Binding-site contacts:
Ligand atom C4 contacts residue ILE108 of chain 1.A at 3.0 Å (hydrophobic).
Ligand atom C3 contacts residue HEM1 of chain 1.B at 3.7 Å.
Ligand atom C3 contacts residue VAL69 of chain 1.A at 3.9 Å (hydrophobic).
Ligand atom C1 contacts residue HEM1 of chain 1.B at 3.1 Å.
Ligand atom O contacts residue VAL69 of chain 1.A at 3.5 Å.
Ligand atom O contacts residue HEM1 of chain 1.B at 2.8 Å (h-bond).
Ligand atom C6 contacts residue HIS65 of chain 1.A at 4.2 Å.
Ligand atom N contacts residue HIS94 of chain 1.A at 4.3 Å.
Ligand atom C4 contacts residue HEM1 of chain 1.B at 4.3 Å.
Ligand atom C6 contacts residue HEM1 of chain 1.B at 3.8 Å.
Ligand atom C4 contacts residue LEU30 of chain 1.A at 2.9 Å (hydrophobic).
Ligand atom C2 contacts residue LEU30 of chain 1.A at 4.4 Å (hydrophobic).
Ligand atom C3 contacts residue LEU33 of chain 1.A at 4.4 Å (hydrophobic).
Ligand atom C6 contacts residue PHE44 of chain 1.A at 3.0 Å (hydrophobic).
Ligand atom O contacts residue HIS65 of chain 1.A at 2.2 Å (h-bond).
Ligand atom C6 contacts residue VAL69 of chain 1.A at 4.2 Å (hydrophobic).
Ligand atom N contacts residue VAL69 of chain 1.A at 3.4 Å.
Ligand atom O contacts residue PHE44 of chain 1.A at 3.8 Å.
Ligand atom C5 contacts residue LEU30 of chain 1.A at 2.8 Å (hydrophobic).
Ligand atom N contacts residue PHE44 of chain 1.A at 4.4 Å.
Ligand atom C4 contacts residue LEU33 of chain 1.A at 3.4 Å (hydrophobic).
Ligand atom C1 contacts residue VAL69 of chain 1.A at 3.5 Å (hydrophobic).
Ligand atom C5 contacts residue PHE44 of chain 1.A at 3.5 Å (hydrophobic).
Ligand atom C6 contacts residue LEU30 of chain 1.A at 3.6 Å (hydrophobic).
Ligand atom C3 contacts residue ILE108 of chain 1.A at 2.6 Å (hydrophobic).
Ligand atom C2 contacts residue VAL69 of chain 1.A at 3.5 Å (hydrophobic).
Ligand atom C2 contacts residue ILE108 of chain 1.A at 3.8 Å (hydrophobic).
Ligand atom C5 contacts residue HEM1 of chain 1.B at 4.4 Å.
Ligand atom N contacts residue HIS65 of chain 1.A at 3.3 Å (h-bond).
Ligand atom C1 contacts residue LEU30 of chain 1.A at 4.4 Å (hydrophobic).
Ligand atom C2 contacts residue HEM1 of chain 1.B at 3.1 Å.
Ligand atom N contacts residue HEM1 of chain 1.B at 2.1 Å.
Ligand atom C5 contacts residue ILE108 of chain 1.A at 4.4 Å (hydrophobic).
Ligand atom C1 contacts residue PHE44 of chain 1.A at 4.1 Å (hydrophobic).
Ligand atom C5 contacts residue PHE34 of chain 1.A at 4.5 Å (hydrophobic).
Ligand atom C1 contacts residue HIS65 of chain 1.A at 4.1 Å.
Ligand atom C3 contacts residue LEU30 of chain 1.A at 3.7 Å (hydrophobic).
Ligand atom C5 contacts residue LEU33 of chain 1.A at 3.9 Å (hydrophobic).

A protein and the small-molecule ligand that binds it are described below.
Small molecule (SMILES): O=Nc1ccccc1

Sequence of chain 1.A:
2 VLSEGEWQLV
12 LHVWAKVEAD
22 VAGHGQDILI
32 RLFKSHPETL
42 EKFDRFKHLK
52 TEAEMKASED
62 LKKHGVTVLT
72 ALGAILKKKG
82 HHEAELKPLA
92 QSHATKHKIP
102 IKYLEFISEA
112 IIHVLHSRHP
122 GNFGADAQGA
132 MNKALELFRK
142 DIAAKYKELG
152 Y